Sequence of chain 10.C:
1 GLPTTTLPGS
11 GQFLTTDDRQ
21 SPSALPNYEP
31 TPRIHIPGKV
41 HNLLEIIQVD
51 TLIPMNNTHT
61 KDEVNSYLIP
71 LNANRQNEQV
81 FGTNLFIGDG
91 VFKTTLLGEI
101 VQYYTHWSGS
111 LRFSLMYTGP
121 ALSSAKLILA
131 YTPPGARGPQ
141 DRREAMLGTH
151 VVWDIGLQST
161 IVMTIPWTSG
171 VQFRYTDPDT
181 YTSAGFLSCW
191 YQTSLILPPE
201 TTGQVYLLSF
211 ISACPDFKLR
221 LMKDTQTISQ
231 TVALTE

Sequence of chain 10.A:
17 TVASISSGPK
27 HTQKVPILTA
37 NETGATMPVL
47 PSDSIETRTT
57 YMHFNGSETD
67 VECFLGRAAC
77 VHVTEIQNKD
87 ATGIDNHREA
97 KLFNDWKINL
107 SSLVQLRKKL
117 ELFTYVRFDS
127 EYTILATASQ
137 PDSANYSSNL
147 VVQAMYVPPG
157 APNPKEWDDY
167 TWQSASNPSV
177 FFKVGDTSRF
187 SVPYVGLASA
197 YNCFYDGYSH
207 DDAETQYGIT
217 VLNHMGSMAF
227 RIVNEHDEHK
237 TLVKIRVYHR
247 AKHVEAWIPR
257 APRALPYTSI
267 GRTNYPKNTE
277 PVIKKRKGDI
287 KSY

Sequence of chain 6.C:
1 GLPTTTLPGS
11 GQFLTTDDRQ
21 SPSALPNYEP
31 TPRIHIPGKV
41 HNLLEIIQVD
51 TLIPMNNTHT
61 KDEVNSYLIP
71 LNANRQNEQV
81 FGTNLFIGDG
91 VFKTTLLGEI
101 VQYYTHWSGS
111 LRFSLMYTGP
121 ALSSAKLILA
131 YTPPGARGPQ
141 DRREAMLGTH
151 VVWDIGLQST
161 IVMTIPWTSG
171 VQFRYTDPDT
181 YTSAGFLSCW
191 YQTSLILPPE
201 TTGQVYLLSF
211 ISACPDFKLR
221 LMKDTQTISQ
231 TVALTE

A protein and the small-molecule ligand that binds it are described below.
Small molecule (SMILES): Cc1cc(CCCOc2c(C)cc(-c3noc(C(F)(F)F)n3)cc2C)on1

Binding-site contacts:
Ligand atom O1A contacts residue ALA24 of chain 10.C at 3.3 Å.
Ligand atom F1 contacts residue PHE186 of chain 10.A at 3.8 Å.
Ligand atom F1 contacts residue ALA150 of chain 10.A at 3.8 Å.
Ligand atom C6B contacts residue TYR152 of chain 10.A at 3.6 Å (hydrophobic).
Ligand atom CM3 contacts residue ASN219 of chain 10.A at 3.8 Å.
Ligand atom F3 contacts residue PRO174 of chain 10.A at 2.9 Å.
Ligand atom CM2 contacts residue ILE104 of chain 10.A at 3.6 Å (hydrophobic).
Ligand atom C2C contacts residue ILE104 of chain 10.A at 3.8 Å (hydrophobic).
Ligand atom F3 contacts residue MET151 of chain 10.A at 3.7 Å.
Ligand atom CM6 contacts residue VAL188 of chain 10.A at 3.8 Å (hydrophobic).
Ligand atom C3B contacts residue MET224 of chain 10.A at 3.6 Å (hydrophobic).
Ligand atom N3A contacts residue TYR152 of chain 10.A at 3.8 Å.
Ligand atom C2C contacts residue TYR128 of chain 10.A at 3.2 Å (hydrophobic).
Ligand atom F3 contacts residue VAL176 of chain 10.A at 3.6 Å.
Ligand atom C3A contacts residue PHE186 of chain 10.A at 3.7 Å (hydrophobic).
Ligand atom C3C contacts residue TYR128 of chain 10.A at 3.3 Å (hydrophobic).
Ligand atom F2 contacts residue VAL176 of chain 10.A at 2.7 Å.
Ligand atom C2A contacts residue TYR152 of chain 10.A at 3.7 Å (hydrophobic).
Ligand atom F1 contacts residue MET224 of chain 10.A at 3.6 Å.
Ligand atom C2A contacts residue PHE186 of chain 10.A at 3.5 Å (hydrophobic).
Ligand atom CM6 contacts residue TYR152 of chain 10.A at 3.4 Å (hydrophobic).
Ligand atom C5B contacts residue TYR152 of chain 10.A at 3.5 Å (hydrophobic).
Ligand atom C2B contacts residue ILE104 of chain 10.A at 3.8 Å (hydrophobic).
Ligand atom CM2 contacts residue MET224 of chain 10.A at 3.5 Å (hydrophobic).
Ligand atom O1 contacts residue MET221 of chain 10.A at 3.7 Å.
Ligand atom C4 contacts residue TYR197 of chain 10.A at 3.4 Å (hydrophobic).
Ligand atom C1C contacts residue TYR197 of chain 10.A at 3.5 Å (hydrophobic).
Ligand atom N1A contacts residue PRO174 of chain 10.A at 3.5 Å.
Ligand atom F3 contacts residue TYR152 of chain 10.A at 3.6 Å.
Ligand atom N1A contacts residue ALA24 of chain 10.C at 3.2 Å.
Ligand atom C1C contacts residue TYR128 of chain 10.A at 3.5 Å (hydrophobic).
Ligand atom CM2 contacts residue TYR128 of chain 10.A at 3.4 Å (hydrophobic).
Ligand atom F3 contacts residue SER175 of chain 10.A at 2.8 Å.
Ligand atom C3 contacts residue LEU106 of chain 10.A at 3.8 Å (hydrophobic).
Ligand atom CM4 contacts residue VAL176 of chain 10.A at 3.8 Å (hydrophobic).
Ligand atom CM6 contacts residue LEU25 of chain 10.C at 3.8 Å (hydrophobic).
Ligand atom CM4 contacts residue ALA150 of chain 10.A at 3.6 Å (hydrophobic).
Ligand atom O1A contacts residue PRO174 of chain 10.A at 3.5 Å.
Ligand atom N3A contacts residue PHE186 of chain 10.A at 3.4 Å.
Ligand atom F3 contacts residue ALA150 of chain 10.A at 2.7 Å.